Binding-site contacts:
Ligand atom C2 contacts residue GLU126 of chain 1.C at 4.2 Å.
Ligand atom O5 contacts residue ASN167 of chain 1.E at 2.2 Å (h-bond).
Ligand atom C4 contacts residue ASN167 of chain 1.E at 4.2 Å.
Ligand atom O7 contacts residue ASN167 of chain 1.E at 3.8 Å.
Ligand atom C5 contacts residue ASN167 of chain 1.E at 3.6 Å.
Ligand atom O6 contacts residue ASN167 of chain 1.E at 4.3 Å.
Ligand atom C5 contacts residue ARG278 of chain 1.C at 4.4 Å.
Ligand atom C7 contacts residue ASN167 of chain 1.E at 3.3 Å.
Ligand atom N2 contacts residue ARG162 of chain 1.E at 4.3 Å.
Ligand atom O7 contacts residue ILE146 of chain 1.E at 3.8 Å.
Ligand atom C1 contacts residue ASN167 of chain 1.E at 1.4 Å.
Ligand atom C3 contacts residue ASN167 of chain 1.E at 3.9 Å.
Ligand atom C7 contacts residue ARG162 of chain 1.E at 3.2 Å.
Ligand atom C8 contacts residue ASN167 of chain 1.E at 4.0 Å.
Ligand atom O7 contacts residue ARG162 of chain 1.E at 3.0 Å (salt-bridge).
Ligand atom N2 contacts residue GLU126 of chain 1.C at 3.8 Å.
Ligand atom C1 contacts residue GLU126 of chain 1.C at 3.9 Å.
Ligand atom C3 contacts residue GLU126 of chain 1.C at 4.4 Å.
Ligand atom C8 contacts residue ARG162 of chain 1.E at 3.1 Å.
Ligand atom N2 contacts residue ASN167 of chain 1.E at 3.0 Å (h-bond).
Ligand atom C2 contacts residue ASN167 of chain 1.E at 2.6 Å.

Sequence of chain 1.C:
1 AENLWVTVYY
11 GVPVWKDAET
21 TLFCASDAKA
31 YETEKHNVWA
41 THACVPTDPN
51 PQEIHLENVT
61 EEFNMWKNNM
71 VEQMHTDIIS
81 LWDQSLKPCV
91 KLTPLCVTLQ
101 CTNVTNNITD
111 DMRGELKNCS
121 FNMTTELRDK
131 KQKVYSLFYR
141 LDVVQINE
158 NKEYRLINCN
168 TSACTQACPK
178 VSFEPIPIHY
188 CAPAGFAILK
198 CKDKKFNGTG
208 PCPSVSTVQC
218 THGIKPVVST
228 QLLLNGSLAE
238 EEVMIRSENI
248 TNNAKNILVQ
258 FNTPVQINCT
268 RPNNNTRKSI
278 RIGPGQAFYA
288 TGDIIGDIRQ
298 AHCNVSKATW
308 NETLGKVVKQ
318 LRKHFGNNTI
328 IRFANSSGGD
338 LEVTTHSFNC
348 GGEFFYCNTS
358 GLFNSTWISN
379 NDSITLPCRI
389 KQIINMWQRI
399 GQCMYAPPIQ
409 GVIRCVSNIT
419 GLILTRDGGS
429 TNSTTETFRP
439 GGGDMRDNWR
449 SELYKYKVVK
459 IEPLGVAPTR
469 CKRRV

Sequence of chain 1.E:
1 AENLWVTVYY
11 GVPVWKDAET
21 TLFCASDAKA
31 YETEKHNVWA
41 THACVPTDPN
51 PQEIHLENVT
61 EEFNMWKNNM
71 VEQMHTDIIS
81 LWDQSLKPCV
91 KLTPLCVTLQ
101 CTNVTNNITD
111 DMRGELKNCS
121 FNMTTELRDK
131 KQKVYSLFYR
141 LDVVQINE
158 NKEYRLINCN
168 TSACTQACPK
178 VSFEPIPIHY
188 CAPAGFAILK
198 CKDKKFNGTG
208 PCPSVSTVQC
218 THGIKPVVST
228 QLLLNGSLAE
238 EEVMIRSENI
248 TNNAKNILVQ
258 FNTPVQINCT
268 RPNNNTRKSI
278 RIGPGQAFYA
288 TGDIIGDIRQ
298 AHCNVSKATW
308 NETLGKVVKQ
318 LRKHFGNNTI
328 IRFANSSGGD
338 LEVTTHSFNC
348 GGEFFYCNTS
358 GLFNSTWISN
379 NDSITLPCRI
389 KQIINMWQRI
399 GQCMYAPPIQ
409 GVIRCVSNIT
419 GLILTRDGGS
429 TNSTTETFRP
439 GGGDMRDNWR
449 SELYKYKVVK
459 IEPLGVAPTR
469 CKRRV

A protein and the small-molecule ligand that binds it are described below.
Small molecule (SMILES): CC(=O)N[C@@H]1[C@@H](O)[C@H](O)[C@@H](CO)O[C@H]1O